The protein below binds the small molecule below.
Small molecule (SMILES): CC(=O)N[C@H]1CSSC[C@@H](C(N)=O)NC(=O)[C@@H]2CCCN2C(=O)[C@@H]2CCCN2C(=O)CNC(=O)[C@H](CCC(N)=O)NC(=O)[C@@H]2CCCN2C(=O)[C@H](Cc2c[nH]cn2)NC1=O

Sequence of chain 3.A:
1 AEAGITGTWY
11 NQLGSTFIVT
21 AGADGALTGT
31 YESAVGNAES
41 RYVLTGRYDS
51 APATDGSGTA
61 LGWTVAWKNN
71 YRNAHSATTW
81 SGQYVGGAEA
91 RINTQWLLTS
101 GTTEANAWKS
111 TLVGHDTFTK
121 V

Sequence of chain 1.A:
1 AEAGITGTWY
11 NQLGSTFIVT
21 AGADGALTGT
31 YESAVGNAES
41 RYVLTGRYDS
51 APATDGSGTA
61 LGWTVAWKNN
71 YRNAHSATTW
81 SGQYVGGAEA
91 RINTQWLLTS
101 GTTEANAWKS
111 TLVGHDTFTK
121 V

Binding-site contacts:
Ligand atom NE2 contacts residue SER76 of chain 1.A at 2.9 Å (h-bond).
Ligand atom CE1 contacts residue LEU98 of chain 1.A at 4.1 Å (hydrophobic).
Ligand atom CD contacts residue THR78 of chain 1.A at 3.8 Å.
Ligand atom CE1 contacts residue SER76 of chain 1.A at 3.9 Å.
Ligand atom N contacts residue ALA34 of chain 1.A at 4.1 Å.
Ligand atom NE2 contacts residue TRP67 of chain 1.A at 3.7 Å.
Ligand atom NE2 contacts residue ALA74 of chain 1.A at 4.1 Å.
Ligand atom CG contacts residue TYR42 of chain 1.A at 4.0 Å (hydrophobic).
Ligand atom N contacts residue SER40 of chain 1.A at 3.6 Å.
Ligand atom CA contacts residue TRP67 of chain 1.A at 3.9 Å (hydrophobic).
Ligand atom CA contacts residue TRP108 of chain 3.A at 3.8 Å (hydrophobic).
Ligand atom C contacts residue SER33 of chain 1.A at 3.6 Å.
Ligand atom C contacts residue TRP67 of chain 1.A at 4.1 Å (hydrophobic).
Ligand atom N contacts residue TRP67 of chain 1.A at 4.0 Å.
Ligand atom OE1 contacts residue LEU98 of chain 1.A at 3.6 Å.
Ligand atom CG contacts residue LEU13 of chain 1.A at 4.1 Å (hydrophobic).
Ligand atom OE1 contacts residue THR78 of chain 1.A at 2.6 Å (h-bond).
Ligand atom NE2 contacts residue TRP96 of chain 1.A at 3.5 Å.
Ligand atom CB contacts residue TRP67 of chain 1.A at 3.6 Å (hydrophobic).
Ligand atom CG contacts residue TRP67 of chain 1.A at 4.1 Å (hydrophobic).
Ligand atom CG contacts residue ALA74 of chain 1.A at 3.5 Å (hydrophobic).
Ligand atom O contacts residue TRP67 of chain 1.A at 4.1 Å.
Ligand atom CE1 contacts residue TRP67 of chain 1.A at 3.5 Å (hydrophobic).
Ligand atom CD contacts residue ALA74 of chain 1.A at 3.8 Å (hydrophobic).
Ligand atom CD2 contacts residue SER76 of chain 1.A at 3.5 Å.
Ligand atom OE1 contacts residue TRP67 of chain 1.A at 3.6 Å.
Ligand atom N contacts residue TRP108 of chain 3.A at 4.0 Å.
Ligand atom O contacts residue ARG72 of chain 1.A at 3.6 Å (salt-bridge).
Ligand atom O contacts residue SER33 of chain 1.A at 2.6 Å (h-bond).
Ligand atom CB contacts residue TRP108 of chain 3.A at 4.0 Å (hydrophobic).
Ligand atom CA contacts residue ALA34 of chain 1.A at 3.8 Å (hydrophobic).
Ligand atom CG contacts residue TRP67 of chain 1.A at 3.8 Å (hydrophobic).
Ligand atom CB contacts residue LEU13 of chain 1.A at 3.6 Å (hydrophobic).
Ligand atom CG contacts residue TRP108 of chain 3.A at 4.0 Å (hydrophobic).
Ligand atom CD contacts residue ARG72 of chain 1.A at 3.8 Å.
Ligand atom CB contacts residue TYR42 of chain 1.A at 3.4 Å (hydrophobic).
Ligand atom CB contacts residue TRP67 of chain 1.A at 3.7 Å (hydrophobic).
Ligand atom C contacts residue ALA34 of chain 1.A at 4.0 Å (hydrophobic).
Ligand atom NE2 contacts residue THR78 of chain 1.A at 4.0 Å.
Ligand atom NE2 contacts residue LEU98 of chain 1.A at 4.0 Å.